This small molecule binds to this protein.
Small molecule (SMILES): CC(=O)N[C@@H]1[C@@H](O)[C@H](O)[C@@H](CO)O[C@H]1O

Sequence of chain 1.D:
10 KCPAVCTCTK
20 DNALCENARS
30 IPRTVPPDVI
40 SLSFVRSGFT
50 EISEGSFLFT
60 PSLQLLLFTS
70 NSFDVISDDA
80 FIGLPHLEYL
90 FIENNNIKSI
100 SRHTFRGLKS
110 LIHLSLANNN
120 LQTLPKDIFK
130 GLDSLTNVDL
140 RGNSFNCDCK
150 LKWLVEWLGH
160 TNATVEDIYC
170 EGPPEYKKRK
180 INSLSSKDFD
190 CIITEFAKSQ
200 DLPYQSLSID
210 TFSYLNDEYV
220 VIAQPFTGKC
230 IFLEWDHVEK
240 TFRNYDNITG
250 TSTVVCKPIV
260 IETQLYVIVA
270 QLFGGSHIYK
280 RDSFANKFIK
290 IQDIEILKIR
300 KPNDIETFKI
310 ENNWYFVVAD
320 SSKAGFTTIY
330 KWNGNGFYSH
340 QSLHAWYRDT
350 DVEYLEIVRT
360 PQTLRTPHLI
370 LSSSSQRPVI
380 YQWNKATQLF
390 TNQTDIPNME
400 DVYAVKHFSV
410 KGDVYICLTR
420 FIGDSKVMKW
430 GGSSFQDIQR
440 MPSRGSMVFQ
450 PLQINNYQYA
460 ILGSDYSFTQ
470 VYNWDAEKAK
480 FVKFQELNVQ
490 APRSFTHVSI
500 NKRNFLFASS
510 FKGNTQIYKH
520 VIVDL

Binding-site contacts:
Ligand atom O7 contacts residue ASN161 of chain 1.D at 3.4 Å.
Ligand atom N2 contacts residue ASN161 of chain 1.D at 2.9 Å (h-bond).
Ligand atom C3 contacts residue ASN161 of chain 1.D at 3.8 Å.
Ligand atom C5 contacts residue ASN161 of chain 1.D at 3.6 Å.
Ligand atom O5 contacts residue ASN161 of chain 1.D at 2.4 Å (h-bond).
Ligand atom C4 contacts residue ASN161 of chain 1.D at 4.2 Å.
Ligand atom C2 contacts residue ASN161 of chain 1.D at 2.5 Å.
Ligand atom C1 contacts residue HIS159 of chain 1.D at 4.5 Å.
Ligand atom C8 contacts residue ASN161 of chain 1.D at 4.5 Å.
Ligand atom C1 contacts residue ASN161 of chain 1.D at 1.4 Å.
Ligand atom C7 contacts residue ASN161 of chain 1.D at 3.4 Å.
Ligand atom N2 contacts residue HIS159 of chain 1.D at 4.3 Å.